This small molecule binds to this protein.
Small molecule (SMILES): CC(C)CCC[C@@H](C)[C@H]1CC[C@H]2[C@@H]3CC=C4C[C@@H](O)CC[C@]4(C)[C@H]3CC[C@]12C

Binding-site contacts:
Ligand atom C14 contacts residue TRP286 of chain 1.A at 4.4 Å (hydrophobic).
Ligand atom C16 contacts residue TRP286 of chain 1.A at 4.5 Å (hydrophobic).
Ligand atom C9 contacts residue TRP286 of chain 1.A at 3.8 Å (hydrophobic).
Ligand atom C25 contacts residue TYR287 of chain 1.A at 4.4 Å (hydrophobic).
Ligand atom C2 contacts residue LEU45 of chain 1.A at 3.8 Å (hydrophobic).
Ligand atom C11 contacts residue LEU49 of chain 1.A at 4.0 Å (hydrophobic).
Ligand atom C1 contacts residue LEU45 of chain 1.A at 3.5 Å (hydrophobic).
Ligand atom C25 contacts residue LEU290 of chain 1.A at 4.5 Å (hydrophobic).
Ligand atom C3 contacts residue TRP286 of chain 1.A at 3.4 Å (hydrophobic).
Ligand atom C1 contacts residue TRP286 of chain 1.A at 3.4 Å (hydrophobic).
Ligand atom C16 contacts residue PC11 of chain 1.G at 3.6 Å.
Ligand atom C12 contacts residue LEU49 of chain 1.A at 3.8 Å (hydrophobic).
Ligand atom C5 contacts residue TRP286 of chain 1.A at 3.8 Å (hydrophobic).
Ligand atom C25 contacts residue PC11 of chain 1.G at 4.2 Å.
Ligand atom C17 contacts residue TRP286 of chain 1.A at 4.2 Å (hydrophobic).
Ligand atom C15 contacts residue PC11 of chain 1.G at 3.5 Å.
Ligand atom C11 contacts residue TRP286 of chain 1.A at 4.3 Å (hydrophobic).
Ligand atom C6 contacts residue PC11 of chain 1.G at 4.4 Å.
Ligand atom C23 contacts residue LEU290 of chain 1.A at 3.6 Å (hydrophobic).
Ligand atom C10 contacts residue TRP286 of chain 1.A at 4.3 Å (hydrophobic).
Ligand atom C4 contacts residue TRP286 of chain 1.A at 4.0 Å (hydrophobic).
Ligand atom C2 contacts residue TRP286 of chain 1.A at 3.6 Å (hydrophobic).
Ligand atom O1 contacts residue TRP286 of chain 1.A at 4.4 Å.
Ligand atom C26 contacts residue TYR287 of chain 1.A at 4.2 Å (hydrophobic).
Ligand atom C26 contacts residue LEU290 of chain 1.A at 4.2 Å (hydrophobic).
Ligand atom C24 contacts residue LEU290 of chain 1.A at 4.2 Å (hydrophobic).
Ligand atom C27 contacts residue PC11 of chain 1.G at 3.7 Å.
Ligand atom C7 contacts residue TRP286 of chain 1.A at 3.9 Å (hydrophobic).
Ligand atom C7 contacts residue PC11 of chain 1.G at 4.0 Å.
Ligand atom C6 contacts residue TRP286 of chain 1.A at 3.6 Å (hydrophobic).

Sequence of chain 1.A:
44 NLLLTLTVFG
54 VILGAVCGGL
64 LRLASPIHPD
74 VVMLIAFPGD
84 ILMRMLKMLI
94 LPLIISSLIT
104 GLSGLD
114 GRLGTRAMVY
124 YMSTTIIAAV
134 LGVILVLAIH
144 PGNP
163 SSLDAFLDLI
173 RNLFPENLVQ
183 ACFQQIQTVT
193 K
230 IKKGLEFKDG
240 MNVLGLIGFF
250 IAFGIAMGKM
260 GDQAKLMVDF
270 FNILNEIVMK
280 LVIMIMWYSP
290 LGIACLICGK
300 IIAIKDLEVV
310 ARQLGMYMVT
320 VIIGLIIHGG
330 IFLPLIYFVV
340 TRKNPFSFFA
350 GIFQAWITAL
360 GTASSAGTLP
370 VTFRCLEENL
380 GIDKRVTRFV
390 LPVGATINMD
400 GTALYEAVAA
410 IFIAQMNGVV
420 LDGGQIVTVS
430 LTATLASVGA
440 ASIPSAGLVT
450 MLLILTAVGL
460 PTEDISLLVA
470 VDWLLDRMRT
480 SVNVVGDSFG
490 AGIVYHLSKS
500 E